Sequence of chain 1.A:
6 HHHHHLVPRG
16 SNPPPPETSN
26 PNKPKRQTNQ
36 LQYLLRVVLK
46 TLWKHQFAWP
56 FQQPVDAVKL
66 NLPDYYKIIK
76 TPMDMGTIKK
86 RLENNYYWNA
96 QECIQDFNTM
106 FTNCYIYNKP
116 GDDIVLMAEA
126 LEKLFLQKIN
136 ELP

This protein binds this small molecule.
Small molecule (SMILES): COc1ccc(Br)cc1S(=O)(=O)Nc1cc2c(C)noc2cc1OCC(=O)NCCN1CCOCC1

Binding-site contacts:
Ligand atom SAM contacts residue LEU65 of chain 1.A at 4.2 Å.
Ligand atom OAN contacts residue TRP54 of chain 1.A at 3.6 Å.
Ligand atom CAD contacts residue ASN113 of chain 1.A at 3.8 Å.
Ligand atom OAG contacts residue TYR112 of chain 1.A at 3.9 Å.
Ligand atom CAB contacts residue LEU67 of chain 1.A at 3.8 Å (hydrophobic).
Ligand atom BRBJ contacts residue TRP54 of chain 1.A at 4.0 Å.
Ligand atom CBB contacts residue ASN66 of chain 1.A at 4.0 Å.
Ligand atom CAA contacts residue LEU67 of chain 1.A at 3.8 Å (hydrophobic).
Ligand atom OAG contacts residue ILE119 of chain 1.A at 3.9 Å.
Ligand atom CAQ contacts residue ASN113 of chain 1.A at 4.2 Å.
Ligand atom CAC contacts residue ASN113 of chain 1.A at 3.5 Å.
Ligand atom CAI contacts residue ILE119 of chain 1.A at 3.9 Å (hydrophobic).
Ligand atom OAO contacts residue LEU65 of chain 1.A at 3.7 Å.
Ligand atom OAL contacts residue LEU67 of chain 1.A at 3.6 Å.
Ligand atom NAH contacts residue ASN113 of chain 1.A at 4.0 Å.
Ligand atom CAF contacts residue LEU67 of chain 1.A at 4.0 Å (hydrophobic).
Ligand atom CAQ contacts residue LEU67 of chain 1.A at 3.8 Å (hydrophobic).
Ligand atom CAC contacts residue TYR112 of chain 1.A at 4.0 Å (hydrophobic).
Ligand atom CBG contacts residue TRP54 of chain 1.A at 3.7 Å (hydrophobic).
Ligand atom OAN contacts residue LEU65 of chain 1.A at 4.1 Å.
Ligand atom CAC contacts residue LEU67 of chain 1.A at 4.0 Å (hydrophobic).
Ligand atom CAJ contacts residue VAL60 of chain 1.A at 3.6 Å (hydrophobic).
Ligand atom CAR contacts residue LEU67 of chain 1.A at 4.0 Å (hydrophobic).
Ligand atom CAE contacts residue ILE119 of chain 1.A at 4.0 Å (hydrophobic).
Ligand atom CAV contacts residue ASN66 of chain 1.A at 4.0 Å.
Ligand atom CAF contacts residue LEU65 of chain 1.A at 4.0 Å (hydrophobic).
Ligand atom CBG contacts residue ILE119 of chain 1.A at 4.2 Å (hydrophobic).
Ligand atom CBA contacts residue ASN66 of chain 1.A at 3.7 Å.
Ligand atom OAG contacts residue ASN113 of chain 1.A at 2.9 Å (h-bond).
Ligand atom BRBJ contacts residue MET122 of chain 1.A at 3.7 Å.
Ligand atom NAK contacts residue LEU65 of chain 1.A at 4.1 Å.
Ligand atom CBE contacts residue ASP118 of chain 1.A at 4.0 Å.
Ligand atom CAD contacts residue ILE119 of chain 1.A at 3.9 Å (hydrophobic).
Ligand atom NAH contacts residue ILE119 of chain 1.A at 3.9 Å.
Ligand atom CAJ contacts residue PRO55 of chain 1.A at 3.3 Å (hydrophobic).
Ligand atom CAI contacts residue VAL60 of chain 1.A at 4.1 Å (hydrophobic).
Ligand atom NAT contacts residue LEU67 of chain 1.A at 3.7 Å.
Ligand atom BRBJ contacts residue ILE119 of chain 1.A at 3.9 Å.
Ligand atom CAV contacts residue LEU67 of chain 1.A at 4.2 Å (hydrophobic).
Ligand atom CBF contacts residue TRP54 of chain 1.A at 4.2 Å (hydrophobic).